Binding-site contacts:
Ligand atom C1 contacts residue ARG14 of chain 8.A at 4.2 Å.
Ligand atom C3 contacts residue ASN57 of chain 8.A at 3.9 Å.
Ligand atom C4 contacts residue ASN57 of chain 8.A at 4.3 Å.
Ligand atom C7 contacts residue ASN57 of chain 8.A at 3.3 Å.
Ligand atom C6 contacts residue ARG14 of chain 8.A at 4.0 Å.
Ligand atom C2 contacts residue ASN57 of chain 8.A at 2.6 Å.
Ligand atom C5 contacts residue ARG14 of chain 8.A at 3.9 Å.
Ligand atom C1 contacts residue ASN57 of chain 8.A at 1.5 Å.
Ligand atom O5 contacts residue ASN57 of chain 8.A at 2.4 Å (h-bond).
Ligand atom C8 contacts residue ASN57 of chain 8.A at 3.5 Å.
Ligand atom C5 contacts residue ASN57 of chain 8.A at 3.7 Å.
Ligand atom N2 contacts residue ASN57 of chain 8.A at 2.9 Å (h-bond).
Ligand atom O5 contacts residue ARG14 of chain 8.A at 4.3 Å.
Ligand atom O7 contacts residue ASN57 of chain 8.A at 4.1 Å.

This small molecule binds to this protein.
Small molecule (SMILES): CC(=O)N[C@@H]1[C@@H](O)[C@H](O)[C@@H](CO)O[C@H]1O

Sequence of chain 8.A:
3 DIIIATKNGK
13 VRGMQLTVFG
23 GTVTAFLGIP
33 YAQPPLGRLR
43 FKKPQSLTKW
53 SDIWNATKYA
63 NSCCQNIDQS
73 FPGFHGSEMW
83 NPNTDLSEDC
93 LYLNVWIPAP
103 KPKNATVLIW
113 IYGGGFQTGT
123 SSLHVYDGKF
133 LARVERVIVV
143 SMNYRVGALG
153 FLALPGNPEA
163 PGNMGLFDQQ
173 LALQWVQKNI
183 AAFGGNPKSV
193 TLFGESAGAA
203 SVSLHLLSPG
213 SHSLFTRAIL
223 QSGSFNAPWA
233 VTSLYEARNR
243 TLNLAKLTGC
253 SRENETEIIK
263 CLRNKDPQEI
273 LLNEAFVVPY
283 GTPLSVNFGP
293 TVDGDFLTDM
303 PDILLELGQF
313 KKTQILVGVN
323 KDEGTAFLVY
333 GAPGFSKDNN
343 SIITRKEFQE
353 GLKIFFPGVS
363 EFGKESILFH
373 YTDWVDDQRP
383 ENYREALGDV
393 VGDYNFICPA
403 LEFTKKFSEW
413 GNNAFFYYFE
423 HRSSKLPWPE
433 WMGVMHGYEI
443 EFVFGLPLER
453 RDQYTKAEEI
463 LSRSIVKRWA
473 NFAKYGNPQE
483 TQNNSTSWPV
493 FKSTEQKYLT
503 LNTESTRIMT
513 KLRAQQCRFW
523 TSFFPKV